Sequence of chain 2.A:
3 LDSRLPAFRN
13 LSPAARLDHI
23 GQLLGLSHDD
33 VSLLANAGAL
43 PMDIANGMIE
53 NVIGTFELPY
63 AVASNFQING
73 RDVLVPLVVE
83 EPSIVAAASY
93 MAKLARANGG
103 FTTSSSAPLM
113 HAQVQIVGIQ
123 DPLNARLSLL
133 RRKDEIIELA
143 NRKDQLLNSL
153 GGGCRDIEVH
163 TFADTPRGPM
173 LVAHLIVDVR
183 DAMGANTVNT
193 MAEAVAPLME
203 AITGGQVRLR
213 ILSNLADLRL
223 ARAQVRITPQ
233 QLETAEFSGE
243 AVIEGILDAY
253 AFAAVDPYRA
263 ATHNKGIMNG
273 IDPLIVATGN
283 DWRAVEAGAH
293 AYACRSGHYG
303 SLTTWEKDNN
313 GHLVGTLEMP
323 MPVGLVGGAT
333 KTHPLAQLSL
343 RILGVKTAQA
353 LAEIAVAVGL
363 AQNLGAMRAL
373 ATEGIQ

The small molecule below binds the protein below.
Small molecule (SMILES): C[C@@](O)(CCO)CC(=O)[O-]

Binding-site contacts:
Ligand atom O3 contacts residue HIS265 of chain 2.B at 3.9 Å.
Ligand atom C5 contacts residue HIS265 of chain 2.B at 4.5 Å.
Ligand atom C4 contacts residue ALA368 of chain 2.B at 4.1 Å (hydrophobic).
Ligand atom C6 contacts residue ALA368 of chain 2.B at 4.3 Å (hydrophobic).
Ligand atom O3 contacts residue ALA368 of chain 2.B at 3.6 Å.
Ligand atom C8 contacts residue LYS267 of chain 2.B at 3.7 Å.
Ligand atom C2 contacts residue GLY268 of chain 2.B at 4.3 Å.
Ligand atom O4 contacts residue THR264 of chain 2.B at 3.5 Å.
Ligand atom O3 contacts residue LEU372 of chain 2.B at 4.1 Å.
Ligand atom C5 contacts residue ARG261 of chain 2.B at 3.6 Å.
Ligand atom C5 contacts residue THR264 of chain 2.B at 3.6 Å.
Ligand atom O7 contacts residue THR264 of chain 2.B at 3.7 Å.
Ligand atom O3 contacts residue ARG261 of chain 2.B at 3.7 Å.
Ligand atom O7 contacts residue ILE213 of chain 2.A at 4.3 Å.
Ligand atom C8 contacts residue ASN271 of chain 2.B at 3.3 Å.
Ligand atom O4 contacts residue LEU372 of chain 2.B at 3.7 Å.
Ligand atom O7 contacts residue LEU214 of chain 2.A at 4.4 Å.
Ligand atom C2 contacts residue ASN271 of chain 2.B at 3.5 Å.
Ligand atom C5 contacts residue LEU372 of chain 2.B at 4.2 Å (hydrophobic).
Ligand atom O8 contacts residue LYS267 of chain 2.B at 2.5 Å (salt-bridge).
Ligand atom C4 contacts residue GLY268 of chain 2.B at 3.7 Å.
Ligand atom C5 contacts residue ALA368 of chain 2.B at 4.0 Å (hydrophobic).
Ligand atom O4 contacts residue ARG261 of chain 2.B at 2.7 Å (salt-bridge).
Ligand atom C6 contacts residue ILE213 of chain 2.A at 4.4 Å (hydrophobic).
Ligand atom O3 contacts residue THR264 of chain 2.B at 3.8 Å.
Ligand atom O4 contacts residue ILE213 of chain 2.A at 4.1 Å.
Ligand atom O8 contacts residue GLU83 of chain 2.B at 3.1 Å (salt-bridge).
Ligand atom C8 contacts residue GLU83 of chain 2.B at 3.4 Å.
Ligand atom O8 contacts residue ASN271 of chain 2.B at 2.8 Å (h-bond).
Ligand atom C4 contacts residue THR264 of chain 2.B at 3.6 Å.

Sequence of chain 2.B:
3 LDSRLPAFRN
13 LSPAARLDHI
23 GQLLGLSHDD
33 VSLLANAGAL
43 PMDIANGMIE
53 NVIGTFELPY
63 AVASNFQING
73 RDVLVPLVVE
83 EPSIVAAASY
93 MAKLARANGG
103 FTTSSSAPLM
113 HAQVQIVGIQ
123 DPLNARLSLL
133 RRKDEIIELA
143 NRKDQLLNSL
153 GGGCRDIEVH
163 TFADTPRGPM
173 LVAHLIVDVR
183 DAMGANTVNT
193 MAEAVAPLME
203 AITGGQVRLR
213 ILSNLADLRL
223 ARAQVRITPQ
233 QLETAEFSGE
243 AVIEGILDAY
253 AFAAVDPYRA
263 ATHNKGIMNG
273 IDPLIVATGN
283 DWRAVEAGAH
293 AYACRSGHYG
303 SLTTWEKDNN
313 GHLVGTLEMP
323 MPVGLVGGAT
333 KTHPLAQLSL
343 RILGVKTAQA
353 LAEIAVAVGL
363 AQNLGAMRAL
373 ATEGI